Binding-site contacts:
Ligand atom C21 contacts residue ALA969 of chain 1.C at 3.5 Å (hydrophobic).
Ligand atom C11 contacts residue GLN965 of chain 1.C at 3.3 Å.
Ligand atom C9 contacts residue GLN725 of chain 1.C at 3.5 Å.
Ligand atom C4 contacts residue GLN725 of chain 1.C at 3.8 Å.
Ligand atom C4 contacts residue ALA969 of chain 1.C at 4.4 Å (hydrophobic).
Ligand atom C22 contacts residue GLN725 of chain 1.C at 4.3 Å.
Ligand atom C2 contacts residue ILE966 of chain 1.C at 4.2 Å (hydrophobic).
Ligand atom C11 contacts residue ILE966 of chain 1.C at 4.0 Å (hydrophobic).
Ligand atom N2 contacts residue ARG976 of chain 1.C at 4.5 Å.
Ligand atom C20 contacts residue GLN725 of chain 1.C at 4.1 Å.
Ligand atom C1 contacts residue ILE966 of chain 1.C at 3.4 Å (hydrophobic).
Ligand atom C5 contacts residue GLN725 of chain 1.C at 4.1 Å.
Ligand atom C17 contacts residue ASP135 of chain 1.A at 3.9 Å.
Ligand atom C16 contacts residue ASP135 of chain 1.A at 3.2 Å.
Ligand atom C28 contacts residue ARG976 of chain 1.C at 4.3 Å.
Ligand atom C17 contacts residue TYR726 of chain 1.C at 4.1 Å (hydrophobic).
Ligand atom C21 contacts residue GLN725 of chain 1.C at 3.9 Å.
Ligand atom O2 contacts residue GLU72 of chain 1.A at 4.2 Å.
Ligand atom C12 contacts residue ILE966 of chain 1.C at 4.2 Å (hydrophobic).
Ligand atom C13 contacts residue GLU962 of chain 1.C at 4.0 Å.
Ligand atom O4 contacts residue GLN725 of chain 1.C at 2.8 Å (h-bond).
Ligand atom C19 contacts residue ILE966 of chain 1.C at 4.3 Å (hydrophobic).
Ligand atom O2 contacts residue ASP135 of chain 1.A at 4.0 Å.
Ligand atom O2 contacts residue GLU962 of chain 1.C at 4.3 Å.
Ligand atom C3 contacts residue ILE966 of chain 1.C at 4.1 Å (hydrophobic).
Ligand atom C12 contacts residue TYR726 of chain 1.C at 4.0 Å (hydrophobic).
Ligand atom O3 contacts residue TYR726 of chain 1.C at 3.2 Å.
Ligand atom C29 contacts residue ARG976 of chain 1.C at 3.3 Å.
Ligand atom C8 contacts residue GLN725 of chain 1.C at 4.5 Å.
Ligand atom C15 contacts residue ASP135 of chain 1.A at 4.5 Å.
Ligand atom O2 contacts residue TYR726 of chain 1.C at 3.9 Å.
Ligand atom O4 contacts residue ILE966 of chain 1.C at 4.0 Å.

A small-molecule ligand and the protein it binds are described below.
Small molecule (SMILES): C[C@H](CCC(=O)NCCC[N+](C)(C)CC(O)CS(=O)(=O)O)[C@H]1CC[C@H]2[C@@H]3[C@H](O)C[C@@H]4C[C@H](O)CC[C@]4(C)[C@H]3C[C@H](O)[C@]12C

Sequence of chain 1.C:
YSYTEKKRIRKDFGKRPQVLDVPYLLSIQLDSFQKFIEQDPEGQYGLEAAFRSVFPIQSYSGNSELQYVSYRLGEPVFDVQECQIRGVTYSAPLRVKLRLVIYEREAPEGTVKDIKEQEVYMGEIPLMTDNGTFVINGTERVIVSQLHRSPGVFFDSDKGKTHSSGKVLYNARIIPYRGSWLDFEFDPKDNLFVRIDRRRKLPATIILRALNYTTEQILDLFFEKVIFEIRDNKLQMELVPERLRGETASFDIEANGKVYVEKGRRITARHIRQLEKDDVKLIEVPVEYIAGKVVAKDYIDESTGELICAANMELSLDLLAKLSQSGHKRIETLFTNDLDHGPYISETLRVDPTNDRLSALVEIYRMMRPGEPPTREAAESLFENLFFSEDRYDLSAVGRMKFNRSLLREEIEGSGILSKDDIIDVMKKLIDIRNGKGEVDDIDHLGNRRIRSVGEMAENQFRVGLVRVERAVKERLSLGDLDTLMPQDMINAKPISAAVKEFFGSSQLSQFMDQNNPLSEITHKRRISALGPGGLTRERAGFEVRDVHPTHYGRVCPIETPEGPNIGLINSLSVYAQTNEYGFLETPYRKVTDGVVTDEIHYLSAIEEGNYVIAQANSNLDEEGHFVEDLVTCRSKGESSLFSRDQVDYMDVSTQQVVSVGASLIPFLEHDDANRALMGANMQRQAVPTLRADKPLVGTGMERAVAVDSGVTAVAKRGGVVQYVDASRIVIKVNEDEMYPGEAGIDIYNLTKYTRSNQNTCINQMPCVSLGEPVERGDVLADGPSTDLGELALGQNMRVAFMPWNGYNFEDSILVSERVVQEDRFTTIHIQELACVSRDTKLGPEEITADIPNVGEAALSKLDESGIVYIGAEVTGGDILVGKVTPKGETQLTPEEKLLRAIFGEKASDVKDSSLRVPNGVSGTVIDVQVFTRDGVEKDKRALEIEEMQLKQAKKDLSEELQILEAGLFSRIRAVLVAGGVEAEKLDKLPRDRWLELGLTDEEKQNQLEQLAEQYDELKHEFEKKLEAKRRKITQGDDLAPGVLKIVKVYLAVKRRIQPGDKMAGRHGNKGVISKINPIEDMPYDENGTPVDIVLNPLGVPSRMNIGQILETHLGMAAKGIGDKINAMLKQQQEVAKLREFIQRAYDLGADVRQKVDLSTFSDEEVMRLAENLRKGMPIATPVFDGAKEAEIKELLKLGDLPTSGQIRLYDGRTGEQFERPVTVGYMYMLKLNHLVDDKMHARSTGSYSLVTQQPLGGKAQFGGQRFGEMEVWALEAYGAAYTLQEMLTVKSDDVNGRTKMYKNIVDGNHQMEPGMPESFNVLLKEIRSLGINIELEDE

Sequence of chain 1.A:
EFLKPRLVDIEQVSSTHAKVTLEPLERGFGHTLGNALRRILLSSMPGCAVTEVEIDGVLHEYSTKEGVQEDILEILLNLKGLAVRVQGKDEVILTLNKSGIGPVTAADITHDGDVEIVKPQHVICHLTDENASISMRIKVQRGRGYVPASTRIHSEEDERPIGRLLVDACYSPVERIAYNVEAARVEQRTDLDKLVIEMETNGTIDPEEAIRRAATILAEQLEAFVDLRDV